Binding-site contacts:
Ligand atom N9 contacts residue PRO421 of chain 52.A at 4.4 Å.
Ligand atom N7 contacts residue ASN609 of chain 52.A at 3.8 Å.
Ligand atom C2 contacts residue GLY639 of chain 52.A at 3.1 Å.
Ligand atom N6 contacts residue VAL420 of chain 52.A at 4.0 Å.
Ligand atom N6 contacts residue GLY639 of chain 52.A at 3.6 Å (h-bond).
Ligand atom C2 contacts residue PRO421 of chain 52.A at 4.5 Å (hydrophobic).
Ligand atom N6 contacts residue PHE638 of chain 52.A at 3.9 Å.
Ligand atom N1 contacts residue PRO631 of chain 52.A at 3.5 Å (h-bond).
Ligand atom C1' contacts residue HIS630 of chain 52.A at 4.0 Å.
Ligand atom C6 contacts residue PRO631 of chain 52.A at 3.9 Å (hydrophobic).
Ligand atom N3 contacts residue GLY639 of chain 52.A at 4.3 Å.
Ligand atom C5 contacts residue PRO631 of chain 52.A at 4.2 Å (hydrophobic).
Ligand atom C2 contacts residue PRO631 of chain 52.A at 3.3 Å (hydrophobic).
Ligand atom N3 contacts residue PRO631 of chain 52.A at 3.6 Å.
Ligand atom N9 contacts residue HIS630 of chain 52.A at 4.2 Å.
Ligand atom C4 contacts residue PRO631 of chain 52.A at 4.0 Å (hydrophobic).
Ligand atom N1 contacts residue VAL420 of chain 52.A at 3.7 Å.
Ligand atom N7 contacts residue HIS630 of chain 52.A at 4.1 Å.
Ligand atom C5 contacts residue PRO421 of chain 52.A at 4.1 Å (hydrophobic).
Ligand atom O1P contacts residue LYS641 of chain 17.A at 4.0 Å.
Ligand atom C6 contacts residue PRO421 of chain 52.A at 4.1 Å (hydrophobic).
Ligand atom C1' contacts residue PRO631 of chain 52.A at 4.3 Å (hydrophobic).
Ligand atom C5 contacts residue SER632 of chain 52.A at 4.1 Å.
Ligand atom C2' contacts residue HIS630 of chain 52.A at 3.2 Å.
Ligand atom C6 contacts residue VAL420 of chain 52.A at 4.0 Å (hydrophobic).
Ligand atom N1 contacts residue PRO421 of chain 52.A at 4.3 Å.
Ligand atom N7 contacts residue PRO421 of chain 52.A at 4.2 Å.
Ligand atom C8 contacts residue PRO421 of chain 52.A at 4.3 Å (hydrophobic).
Ligand atom N6 contacts residue SER632 of chain 52.A at 3.3 Å (h-bond).
Ligand atom N6 contacts residue GLY637 of chain 52.A at 3.7 Å.
Ligand atom C6 contacts residue SER632 of chain 52.A at 3.9 Å.
Ligand atom C2 contacts residue VAL420 of chain 52.A at 4.3 Å (hydrophobic).
Ligand atom C3' contacts residue HIS630 of chain 52.A at 4.4 Å.
Ligand atom C4 contacts residue PRO421 of chain 52.A at 4.3 Å (hydrophobic).
Ligand atom N1 contacts residue GLY639 of chain 52.A at 3.1 Å (h-bond).
Ligand atom C8 contacts residue HIS630 of chain 52.A at 3.3 Å.
Ligand atom C6 contacts residue GLY639 of chain 52.A at 3.8 Å.
Ligand atom N1 contacts residue PHE638 of chain 52.A at 4.3 Å.
Ligand atom O2P contacts residue ASP626 of chain 17.A at 4.2 Å.
Ligand atom N7 contacts residue SER632 of chain 52.A at 4.1 Å.

Sequence of chain 17.A:
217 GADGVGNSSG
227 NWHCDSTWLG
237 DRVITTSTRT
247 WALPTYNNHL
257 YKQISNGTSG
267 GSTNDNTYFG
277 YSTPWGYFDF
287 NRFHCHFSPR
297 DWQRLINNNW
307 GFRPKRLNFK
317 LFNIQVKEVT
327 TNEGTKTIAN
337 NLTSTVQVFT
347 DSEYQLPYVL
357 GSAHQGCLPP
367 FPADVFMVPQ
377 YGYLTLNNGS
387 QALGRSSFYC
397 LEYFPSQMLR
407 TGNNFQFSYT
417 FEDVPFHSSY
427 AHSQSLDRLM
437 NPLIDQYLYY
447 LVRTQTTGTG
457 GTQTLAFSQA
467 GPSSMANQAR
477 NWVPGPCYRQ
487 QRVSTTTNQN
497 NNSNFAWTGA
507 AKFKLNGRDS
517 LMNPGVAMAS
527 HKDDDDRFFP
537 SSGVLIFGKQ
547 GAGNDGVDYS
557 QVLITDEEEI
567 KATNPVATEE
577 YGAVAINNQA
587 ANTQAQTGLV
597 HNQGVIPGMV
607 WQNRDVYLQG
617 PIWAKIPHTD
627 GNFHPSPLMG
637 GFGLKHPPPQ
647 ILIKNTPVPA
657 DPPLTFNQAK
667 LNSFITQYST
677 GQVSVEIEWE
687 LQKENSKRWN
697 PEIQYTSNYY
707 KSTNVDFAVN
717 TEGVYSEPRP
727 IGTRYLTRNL

This protein binds this small molecule.
Small molecule (SMILES): Nc1ncnc2c1ncn2[C@H]1C[C@H](O)[C@@H](COP(=O)(O)O)O1

Sequence of chain 52.A:
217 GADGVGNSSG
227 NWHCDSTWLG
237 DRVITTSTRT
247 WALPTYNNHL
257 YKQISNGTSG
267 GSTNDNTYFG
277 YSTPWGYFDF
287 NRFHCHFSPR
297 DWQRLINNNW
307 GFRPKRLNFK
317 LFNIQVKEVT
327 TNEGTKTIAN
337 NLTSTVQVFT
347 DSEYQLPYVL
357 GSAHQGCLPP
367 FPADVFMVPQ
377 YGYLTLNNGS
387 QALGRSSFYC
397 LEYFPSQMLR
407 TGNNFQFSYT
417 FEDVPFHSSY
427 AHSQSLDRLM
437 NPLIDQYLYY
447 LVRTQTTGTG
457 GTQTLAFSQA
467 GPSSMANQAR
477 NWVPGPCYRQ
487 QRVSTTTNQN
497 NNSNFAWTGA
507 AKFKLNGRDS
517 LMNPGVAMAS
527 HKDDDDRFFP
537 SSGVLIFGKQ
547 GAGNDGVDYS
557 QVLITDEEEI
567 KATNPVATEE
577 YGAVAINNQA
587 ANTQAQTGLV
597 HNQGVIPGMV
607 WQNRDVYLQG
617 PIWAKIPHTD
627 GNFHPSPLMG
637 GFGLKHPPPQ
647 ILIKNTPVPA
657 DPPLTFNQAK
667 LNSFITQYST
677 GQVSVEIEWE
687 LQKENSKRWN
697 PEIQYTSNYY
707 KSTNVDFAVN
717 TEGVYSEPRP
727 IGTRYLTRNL